Sequence of chain 3.Y:
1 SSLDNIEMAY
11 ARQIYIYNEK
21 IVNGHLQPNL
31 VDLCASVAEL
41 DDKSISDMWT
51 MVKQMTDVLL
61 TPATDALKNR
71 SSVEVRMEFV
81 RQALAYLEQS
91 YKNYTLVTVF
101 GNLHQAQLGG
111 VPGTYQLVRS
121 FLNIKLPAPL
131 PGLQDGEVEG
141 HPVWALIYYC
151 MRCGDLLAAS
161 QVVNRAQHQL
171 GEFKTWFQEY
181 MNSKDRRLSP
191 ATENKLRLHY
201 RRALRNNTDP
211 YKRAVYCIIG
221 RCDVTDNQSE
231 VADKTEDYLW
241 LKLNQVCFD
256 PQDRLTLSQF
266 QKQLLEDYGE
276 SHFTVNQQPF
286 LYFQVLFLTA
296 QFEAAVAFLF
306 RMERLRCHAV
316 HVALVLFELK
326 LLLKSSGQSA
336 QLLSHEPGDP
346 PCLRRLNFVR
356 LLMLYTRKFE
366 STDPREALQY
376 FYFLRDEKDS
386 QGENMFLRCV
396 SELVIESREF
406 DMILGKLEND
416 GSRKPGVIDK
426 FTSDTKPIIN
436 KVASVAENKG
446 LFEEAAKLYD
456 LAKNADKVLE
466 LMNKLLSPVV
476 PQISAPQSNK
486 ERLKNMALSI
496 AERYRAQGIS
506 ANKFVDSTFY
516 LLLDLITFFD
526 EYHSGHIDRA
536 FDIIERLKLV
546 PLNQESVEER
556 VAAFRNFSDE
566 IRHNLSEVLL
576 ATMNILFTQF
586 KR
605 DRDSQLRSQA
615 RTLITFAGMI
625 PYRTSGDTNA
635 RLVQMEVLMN

This small molecule binds to this protein.
Small molecule (SMILES): CC[C@H](C)[C@H](NC(=O)[C@H](CO)NC(=O)[C@H](CCCN=C(N)N)NC(=O)[C@@H](NC(=O)[C@@H]1CCCN1C(=O)[C@@H]1CCCN1C(=O)[C@H](C)N)C(C)C)C(=O)N[C@H](C=O)Cc1ccc(O)cc1

Binding-site contacts:
Ligand atom CA contacts residue THR235 of chain 3.Y at 3.6 Å.
Ligand atom CB contacts residue HIS277 of chain 3.Y at 3.7 Å.
Ligand atom CD1 contacts residue TYR94 of chain 3.Y at 3.5 Å (hydrophobic).
Ligand atom O contacts residue ASN227 of chain 3.Y at 3.6 Å.
Ligand atom CG2 contacts residue PHE278 of chain 3.Y at 3.7 Å (hydrophobic).
Ligand atom CG contacts residue LYS234 of chain 3.Y at 3.3 Å.
Ligand atom O contacts residue HIS277 of chain 3.Y at 3.4 Å.
Ligand atom CB contacts residue TYR238 of chain 3.Y at 3.6 Å (hydrophobic).
Ligand atom C contacts residue THR235 of chain 3.Y at 3.6 Å.
Ligand atom CG contacts residue TYR273 of chain 3.Y at 3.6 Å (hydrophobic).
Ligand atom CG2 contacts residue HIS277 of chain 3.Y at 3.3 Å.
Ligand atom CG2 contacts residue ASN281 of chain 3.Y at 3.6 Å.
Ligand atom N contacts residue THR235 of chain 3.Y at 3.5 Å (h-bond).
Ligand atom C contacts residue TYR94 of chain 3.Y at 4.0 Å (hydrophobic).
Ligand atom CG2 contacts residue LEU286 of chain 3.Y at 3.7 Å (hydrophobic).
Ligand atom CG1 contacts residue VAL280 of chain 3.Y at 4.0 Å (hydrophobic).
Ligand atom CB contacts residue ASP233 of chain 3.Y at 3.0 Å.
Ligand atom C contacts residue ASN227 of chain 3.Y at 3.5 Å.
Ligand atom CD contacts residue TYR273 of chain 3.Y at 3.3 Å (hydrophobic).
Ligand atom C contacts residue ASN281 of chain 3.Y at 3.8 Å.
Ligand atom CG contacts residue HIS277 of chain 3.Y at 3.8 Å.
Ligand atom CA contacts residue ASN227 of chain 3.Y at 3.7 Å.
Ligand atom CG1 contacts residue TYR94 of chain 3.Y at 3.8 Å (hydrophobic).
Ligand atom C contacts residue LEU286 of chain 3.Y at 3.8 Å (hydrophobic).
Ligand atom O contacts residue THR235 of chain 3.Y at 3.1 Å (h-bond).
Ligand atom CB contacts residue LEU286 of chain 3.Y at 3.9 Å (hydrophobic).
Ligand atom CD contacts residue HIS277 of chain 3.Y at 3.9 Å.
Ligand atom C contacts residue THR235 of chain 3.Y at 3.6 Å.
Ligand atom O contacts residue LEU286 of chain 3.Y at 3.2 Å.
Ligand atom N contacts residue TYR273 of chain 3.Y at 3.9 Å.
Ligand atom C contacts residue THR235 of chain 3.Y at 3.6 Å.
Ligand atom O contacts residue TYR94 of chain 3.Y at 2.9 Å.
Ligand atom O contacts residue THR235 of chain 3.Y at 3.0 Å (h-bond).
Ligand atom CG contacts residue ASP233 of chain 3.Y at 3.0 Å.
Ligand atom CD1 contacts residue TYR91 of chain 3.Y at 3.9 Å (hydrophobic).
Ligand atom N contacts residue ASN227 of chain 3.Y at 3.0 Å (h-bond).
Ligand atom CG2 contacts residue GLU236 of chain 3.Y at 3.3 Å.
Ligand atom N contacts residue THR235 of chain 3.Y at 3.9 Å.
Ligand atom O contacts residue ASN281 of chain 3.Y at 2.6 Å (h-bond).
Ligand atom O contacts residue LYS234 of chain 3.Y at 3.6 Å.